Sequence of chain 1.B:
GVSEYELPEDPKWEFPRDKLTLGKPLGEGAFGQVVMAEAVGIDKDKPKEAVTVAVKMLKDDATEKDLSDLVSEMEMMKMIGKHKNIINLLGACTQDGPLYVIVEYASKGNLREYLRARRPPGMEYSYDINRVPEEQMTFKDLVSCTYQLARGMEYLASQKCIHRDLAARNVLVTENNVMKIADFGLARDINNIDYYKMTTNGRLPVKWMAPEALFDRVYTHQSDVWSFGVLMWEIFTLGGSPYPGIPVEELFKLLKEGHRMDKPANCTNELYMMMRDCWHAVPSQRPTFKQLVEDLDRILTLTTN

Binding-site contacts:
Ligand atom C5' contacts residue GLY44 of chain 1.B at 3.0 Å.
Ligand atom O2' contacts residue ASN127 of chain 1.B at 3.4 Å.
Ligand atom O1G contacts residue MG1 of chain 1.I at 3.7 Å.
Ligand atom C6 contacts residue ALA71 of chain 1.B at 3.6 Å (hydrophobic).
Ligand atom C6 contacts residue GLU121 of chain 1.B at 3.8 Å.
Ligand atom O3' contacts residue ASN127 of chain 1.B at 3.4 Å (h-bond).
Ligand atom O2A contacts residue GLU45 of chain 1.B at 3.5 Å (salt-bridge).
Ligand atom O4' contacts residue GLY44 of chain 1.B at 3.9 Å.
Ligand atom C4' contacts residue GLY44 of chain 1.B at 3.5 Å.
Ligand atom O2' contacts residue LEU189 of chain 1.B at 3.8 Å.
Ligand atom O5' contacts residue MG1 of chain 1.I at 3.2 Å.
Ligand atom O5' contacts residue VAL51 of chain 1.B at 3.9 Å.
Ligand atom N1 contacts residue ALA71 of chain 1.B at 4.0 Å.
Ligand atom N6 contacts residue ALA71 of chain 1.B at 3.4 Å.
Ligand atom C2 contacts residue TYR122 of chain 1.B at 3.5 Å (hydrophobic).
Ligand atom C5 contacts residue LEU189 of chain 1.B at 3.6 Å (hydrophobic).
Ligand atom C4' contacts residue LEU43 of chain 1.B at 3.7 Å (hydrophobic).
Ligand atom N6 contacts residue LEU189 of chain 1.B at 3.6 Å.
Ligand atom N7 contacts residue VAL51 of chain 1.B at 4.0 Å.
Ligand atom O2A contacts residue GLY46 of chain 1.B at 2.9 Å (h-bond).
Ligand atom N1 contacts residue GLU121 of chain 1.B at 3.9 Å.
Ligand atom O2A contacts residue GLY49 of chain 1.B at 4.0 Å.
Ligand atom N1 contacts residue ALA123 of chain 1.B at 2.9 Å (h-bond).
Ligand atom C2 contacts residue ALA123 of chain 1.B at 3.2 Å (hydrophobic).
Ligand atom N1 contacts residue TYR122 of chain 1.B at 3.6 Å.
Ligand atom N6 contacts residue VAL120 of chain 1.B at 3.3 Å.
Ligand atom O1A contacts residue MG1 of chain 1.I at 2.1 Å.
Ligand atom C4 contacts residue LEU189 of chain 1.B at 3.9 Å (hydrophobic).
Ligand atom N6 contacts residue GLU121 of chain 1.B at 2.8 Å (salt-bridge).
Ligand atom O1G contacts residue ASP200 of chain 1.B at 3.5 Å (salt-bridge).
Ligand atom O2A contacts residue GLY44 of chain 1.B at 3.6 Å.
Ligand atom O1B contacts residue GLY46 of chain 1.B at 3.0 Å.
Ligand atom O2G contacts residue ALA47 of chain 1.B at 3.5 Å (h-bond).
Ligand atom N7 contacts residue LEU189 of chain 1.B at 3.8 Å.
Ligand atom C6 contacts residue ALA123 of chain 1.B at 4.0 Å (hydrophobic).
Ligand atom PA contacts residue MG1 of chain 1.I at 3.2 Å.
Ligand atom C6 contacts residue LEU189 of chain 1.B at 3.5 Å (hydrophobic).
Ligand atom O4' contacts residue LEU43 of chain 1.B at 3.4 Å.
Ligand atom O3G contacts residue ASP200 of chain 1.B at 3.6 Å (salt-bridge).
Ligand atom O2G contacts residue GLY46 of chain 1.B at 3.6 Å.

A small-molecule ligand and the protein it binds are described below.
Small molecule (SMILES): Nc1ncnc2c1ncn2[C@@H]1O[C@H](CO[P](=O)(O)O[P](=O)(O)CP(=O)(O)O)[C@@H](O)[C@H]1O